The protein below binds the small molecule below.
Small molecule (SMILES): CC(=O)N[C@@H]1[C@@H](O)[C@H](O)[C@@H](CO)O[C@H]1O

Sequence of chain 1.E:
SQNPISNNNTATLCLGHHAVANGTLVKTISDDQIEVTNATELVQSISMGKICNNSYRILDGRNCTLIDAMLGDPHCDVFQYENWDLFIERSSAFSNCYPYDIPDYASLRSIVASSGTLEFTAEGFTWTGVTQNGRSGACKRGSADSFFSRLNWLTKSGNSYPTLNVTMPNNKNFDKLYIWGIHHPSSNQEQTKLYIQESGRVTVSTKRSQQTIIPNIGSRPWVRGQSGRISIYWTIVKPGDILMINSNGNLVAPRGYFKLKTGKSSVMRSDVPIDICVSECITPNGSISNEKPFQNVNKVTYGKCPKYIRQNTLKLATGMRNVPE

Binding-site contacts:
Ligand atom C3 contacts residue ASN22 of chain 1.E at 3.9 Å.
Ligand atom C7 contacts residue ALA21 of chain 1.E at 4.3 Å (hydrophobic).
Ligand atom O7 contacts residue ASN22 of chain 1.E at 3.4 Å (h-bond).
Ligand atom C2 contacts residue ASN22 of chain 1.E at 2.7 Å.
Ligand atom C8 contacts residue ALA21 of chain 1.E at 3.3 Å (hydrophobic).
Ligand atom C4 contacts residue ASN22 of chain 1.E at 4.4 Å.
Ligand atom O5 contacts residue ASN22 of chain 1.E at 2.3 Å (h-bond).
Ligand atom C5 contacts residue ASN22 of chain 1.E at 3.7 Å.
Ligand atom N2 contacts residue ASN22 of chain 1.E at 3.0 Å (h-bond).
Ligand atom C1 contacts residue ASN22 of chain 1.E at 1.4 Å.
Ligand atom C7 contacts residue ASN22 of chain 1.E at 3.2 Å.
Ligand atom C8 contacts residue ASN22 of chain 1.E at 3.7 Å.